This protein binds this small molecule.
Small molecule (SMILES): Cc1cc(CCCOc2c(C)cc(-c3nnn(C)n3)cc2C)on1

Binding-site contacts:
Ligand atom CM6 contacts residue LEU184 of chain 58.A at 3.7 Å (hydrophobic).
Ligand atom N5A contacts residue LEU217 of chain 58.A at 3.6 Å.
Ligand atom C2A contacts residue PHE179 of chain 58.A at 3.5 Å (hydrophobic).
Ligand atom C2A contacts residue LEU217 of chain 58.A at 4.0 Å (hydrophobic).
Ligand atom N2 contacts residue LEU100 of chain 58.A at 3.8 Å.
Ligand atom N1A contacts residue LEU217 of chain 58.A at 3.3 Å.
Ligand atom C1B contacts residue LEU181 of chain 58.A at 4.0 Å (hydrophobic).
Ligand atom O1B contacts residue ILE98 of chain 58.A at 3.2 Å.
Ligand atom C1B contacts residue ILE98 of chain 58.A at 3.7 Å (hydrophobic).
Ligand atom C3 contacts residue LEU100 of chain 58.A at 3.8 Å (hydrophobic).
Ligand atom C5B contacts residue TYR144 of chain 58.A at 3.8 Å (hydrophobic).
Ligand atom C2B contacts residue ILE122 of chain 58.A at 4.0 Å (hydrophobic).
Ligand atom N5A contacts residue PHE179 of chain 58.A at 3.3 Å.
Ligand atom N4A contacts residue PHE179 of chain 58.A at 3.5 Å.
Ligand atom N2 contacts residue MET214 of chain 58.A at 3.8 Å.
Ligand atom C4 contacts residue LEU100 of chain 58.A at 3.9 Å (hydrophobic).
Ligand atom CM4 contacts residue ALA166 of chain 58.A at 3.1 Å (hydrophobic).
Ligand atom CM2 contacts residue ILE77 of chain 58.A at 3.8 Å (hydrophobic).
Ligand atom CM2 contacts residue ILE122 of chain 58.A at 3.8 Å (hydrophobic).
Ligand atom O1 contacts residue LEU100 of chain 58.A at 3.7 Å.
Ligand atom CM4 contacts residue TYR142 of chain 58.A at 3.7 Å (hydrophobic).
Ligand atom C6B contacts residue LEU181 of chain 58.A at 3.5 Å (hydrophobic).
Ligand atom C5 contacts residue MET214 of chain 58.A at 3.4 Å (hydrophobic).
Ligand atom N5A contacts residue MET124 of chain 58.A at 3.9 Å.
Ligand atom CM6 contacts residue TYR144 of chain 58.A at 3.7 Å (hydrophobic).
Ligand atom C4 contacts residue MET214 of chain 58.A at 3.7 Å (hydrophobic).
Ligand atom CM3 contacts residue TYR190 of chain 58.A at 3.6 Å (hydrophobic).
Ligand atom CM4 contacts residue VAL168 of chain 58.A at 3.9 Å (hydrophobic).
Ligand atom C6B contacts residue ILE98 of chain 58.A at 3.8 Å (hydrophobic).
Ligand atom N1A contacts residue MET124 of chain 58.A at 3.6 Å.
Ligand atom C4 contacts residue TYR190 of chain 58.A at 3.7 Å (hydrophobic).
Ligand atom N1A contacts residue PHE179 of chain 58.A at 3.3 Å.
Ligand atom N3A contacts residue TYR144 of chain 58.A at 3.2 Å.
Ligand atom O1 contacts residue MET214 of chain 58.A at 3.2 Å.
Ligand atom C1C contacts residue MET214 of chain 58.A at 3.2 Å (hydrophobic).
Ligand atom N3A contacts residue PHE179 of chain 58.A at 3.7 Å.
Ligand atom CM4 contacts residue TYR144 of chain 58.A at 3.8 Å (hydrophobic).
Ligand atom CM6 contacts residue LEU181 of chain 58.A at 3.8 Å (hydrophobic).
Ligand atom C5B contacts residue LEU181 of chain 58.A at 3.6 Å (hydrophobic).
Ligand atom N4A contacts residue TYR144 of chain 58.A at 3.7 Å.

Sequence of chain 58.A:
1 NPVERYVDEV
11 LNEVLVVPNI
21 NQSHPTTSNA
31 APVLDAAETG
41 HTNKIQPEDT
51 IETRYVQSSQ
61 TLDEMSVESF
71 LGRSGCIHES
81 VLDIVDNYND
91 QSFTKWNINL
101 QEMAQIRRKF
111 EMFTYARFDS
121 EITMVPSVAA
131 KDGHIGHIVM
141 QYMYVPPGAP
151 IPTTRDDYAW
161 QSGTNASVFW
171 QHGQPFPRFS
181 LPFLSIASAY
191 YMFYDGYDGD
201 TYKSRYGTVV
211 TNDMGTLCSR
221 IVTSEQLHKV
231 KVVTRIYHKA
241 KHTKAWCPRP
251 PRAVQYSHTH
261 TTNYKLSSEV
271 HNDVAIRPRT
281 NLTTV